A protein and the small-molecule ligand that binds it are described below.
Small molecule (SMILES): CC(=O)N[C@@H]1[C@@H](O)[C@H](O)[C@@H](CO)O[C@H]1O

Sequence of chain 1.A:
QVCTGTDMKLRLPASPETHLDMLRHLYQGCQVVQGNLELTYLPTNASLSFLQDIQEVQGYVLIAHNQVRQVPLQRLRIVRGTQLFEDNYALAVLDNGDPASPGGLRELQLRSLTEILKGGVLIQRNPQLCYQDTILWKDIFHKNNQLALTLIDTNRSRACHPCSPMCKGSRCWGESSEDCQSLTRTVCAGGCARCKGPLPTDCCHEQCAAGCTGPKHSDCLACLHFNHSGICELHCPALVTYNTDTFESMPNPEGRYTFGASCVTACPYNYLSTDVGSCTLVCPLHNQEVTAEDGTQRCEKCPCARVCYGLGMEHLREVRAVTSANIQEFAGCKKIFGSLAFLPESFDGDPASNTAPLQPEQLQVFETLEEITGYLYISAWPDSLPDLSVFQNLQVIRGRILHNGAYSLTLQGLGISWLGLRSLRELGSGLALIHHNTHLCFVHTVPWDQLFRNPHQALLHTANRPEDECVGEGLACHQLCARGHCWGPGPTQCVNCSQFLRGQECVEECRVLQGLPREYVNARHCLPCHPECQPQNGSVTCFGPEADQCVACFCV

Binding-site contacts:
Ligand atom C3 contacts residue ASN164 of chain 1.A at 3.5 Å.
Ligand atom C1 contacts residue ASN164 of chain 1.A at 1.1 Å.
Ligand atom C4 contacts residue ASN164 of chain 1.A at 3.8 Å.
Ligand atom C2 contacts residue ASN164 of chain 1.A at 2.6 Å.
Ligand atom C6 contacts residue ASN164 of chain 1.A at 4.0 Å.
Ligand atom N2 contacts residue ASN164 of chain 1.A at 3.2 Å (h-bond).
Ligand atom O5 contacts residue ASN164 of chain 1.A at 1.8 Å (h-bond).
Ligand atom C5 contacts residue ASN164 of chain 1.A at 2.9 Å.
Ligand atom O7 contacts residue ASN164 of chain 1.A at 3.0 Å (h-bond).
Ligand atom C7 contacts residue ASN164 of chain 1.A at 3.1 Å.
Ligand atom C8 contacts residue ASN164 of chain 1.A at 3.9 Å.
Ligand atom C6 contacts residue SER166 of chain 1.A at 4.2 Å.